Binding-site contacts:
Ligand atom N6 contacts residue VAL420 of chain 19.A at 4.0 Å.
Ligand atom C5 contacts residue SER632 of chain 19.A at 4.1 Å.
Ligand atom C1' contacts residue PRO631 of chain 19.A at 4.3 Å (hydrophobic).
Ligand atom O2P contacts residue ASP626 of chain 59.A at 4.2 Å.
Ligand atom N6 contacts residue GLY639 of chain 19.A at 3.6 Å (h-bond).
Ligand atom N9 contacts residue PRO421 of chain 19.A at 4.4 Å.
Ligand atom N3 contacts residue GLY639 of chain 19.A at 4.3 Å.
Ligand atom C8 contacts residue HIS630 of chain 19.A at 3.3 Å.
Ligand atom C8 contacts residue PRO421 of chain 19.A at 4.3 Å (hydrophobic).
Ligand atom C2' contacts residue HIS630 of chain 19.A at 3.2 Å.
Ligand atom N1 contacts residue PRO421 of chain 19.A at 4.3 Å.
Ligand atom N1 contacts residue PRO631 of chain 19.A at 3.5 Å (h-bond).
Ligand atom N1 contacts residue PHE638 of chain 19.A at 4.3 Å.
Ligand atom C2 contacts residue PRO421 of chain 19.A at 4.5 Å (hydrophobic).
Ligand atom C6 contacts residue PRO421 of chain 19.A at 4.1 Å (hydrophobic).
Ligand atom C6 contacts residue PRO631 of chain 19.A at 3.9 Å (hydrophobic).
Ligand atom C4 contacts residue PRO421 of chain 19.A at 4.3 Å (hydrophobic).
Ligand atom N7 contacts residue ASN609 of chain 19.A at 3.8 Å.
Ligand atom C3' contacts residue HIS630 of chain 19.A at 4.4 Å.
Ligand atom N1 contacts residue VAL420 of chain 19.A at 3.7 Å.
Ligand atom N1 contacts residue GLY639 of chain 19.A at 3.1 Å (h-bond).
Ligand atom N3 contacts residue PRO631 of chain 19.A at 3.6 Å.
Ligand atom C6 contacts residue VAL420 of chain 19.A at 4.0 Å (hydrophobic).
Ligand atom C2 contacts residue VAL420 of chain 19.A at 4.3 Å (hydrophobic).
Ligand atom C2 contacts residue GLY639 of chain 19.A at 3.1 Å.
Ligand atom O1P contacts residue LYS641 of chain 59.A at 4.0 Å.
Ligand atom C1' contacts residue HIS630 of chain 19.A at 4.0 Å.
Ligand atom C5 contacts residue PRO631 of chain 19.A at 4.2 Å (hydrophobic).
Ligand atom C6 contacts residue SER632 of chain 19.A at 3.9 Å.
Ligand atom N6 contacts residue PHE638 of chain 19.A at 3.9 Å.
Ligand atom N7 contacts residue HIS630 of chain 19.A at 4.1 Å.
Ligand atom N9 contacts residue HIS630 of chain 19.A at 4.2 Å.
Ligand atom N6 contacts residue GLY637 of chain 19.A at 3.7 Å.
Ligand atom C2 contacts residue PRO631 of chain 19.A at 3.3 Å (hydrophobic).
Ligand atom C4 contacts residue PRO631 of chain 19.A at 4.0 Å (hydrophobic).
Ligand atom C6 contacts residue GLY639 of chain 19.A at 3.8 Å.
Ligand atom N7 contacts residue PRO421 of chain 19.A at 4.2 Å.
Ligand atom N7 contacts residue SER632 of chain 19.A at 4.1 Å.
Ligand atom C5 contacts residue PRO421 of chain 19.A at 4.1 Å (hydrophobic).
Ligand atom N6 contacts residue SER632 of chain 19.A at 3.3 Å (h-bond).

This small molecule binds to this protein.
Small molecule (SMILES): Nc1ncnc2c1ncn2[C@H]1C[C@H](O)[C@@H](COP(=O)(O)O)O1

Sequence of chain 59.A:
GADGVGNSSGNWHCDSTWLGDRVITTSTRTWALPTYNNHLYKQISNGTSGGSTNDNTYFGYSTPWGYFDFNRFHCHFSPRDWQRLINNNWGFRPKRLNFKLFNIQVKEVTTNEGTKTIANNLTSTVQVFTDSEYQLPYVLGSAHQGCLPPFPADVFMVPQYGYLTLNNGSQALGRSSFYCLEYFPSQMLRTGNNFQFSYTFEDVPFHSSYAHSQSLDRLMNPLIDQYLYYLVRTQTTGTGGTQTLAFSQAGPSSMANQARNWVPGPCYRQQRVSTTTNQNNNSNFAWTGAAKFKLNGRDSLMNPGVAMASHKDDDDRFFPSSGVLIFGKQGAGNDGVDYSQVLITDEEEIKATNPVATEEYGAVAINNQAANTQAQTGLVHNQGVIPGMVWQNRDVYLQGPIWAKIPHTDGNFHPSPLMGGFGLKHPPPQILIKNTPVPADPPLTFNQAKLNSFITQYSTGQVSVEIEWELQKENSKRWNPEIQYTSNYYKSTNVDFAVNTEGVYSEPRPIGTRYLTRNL

Sequence of chain 19.A:
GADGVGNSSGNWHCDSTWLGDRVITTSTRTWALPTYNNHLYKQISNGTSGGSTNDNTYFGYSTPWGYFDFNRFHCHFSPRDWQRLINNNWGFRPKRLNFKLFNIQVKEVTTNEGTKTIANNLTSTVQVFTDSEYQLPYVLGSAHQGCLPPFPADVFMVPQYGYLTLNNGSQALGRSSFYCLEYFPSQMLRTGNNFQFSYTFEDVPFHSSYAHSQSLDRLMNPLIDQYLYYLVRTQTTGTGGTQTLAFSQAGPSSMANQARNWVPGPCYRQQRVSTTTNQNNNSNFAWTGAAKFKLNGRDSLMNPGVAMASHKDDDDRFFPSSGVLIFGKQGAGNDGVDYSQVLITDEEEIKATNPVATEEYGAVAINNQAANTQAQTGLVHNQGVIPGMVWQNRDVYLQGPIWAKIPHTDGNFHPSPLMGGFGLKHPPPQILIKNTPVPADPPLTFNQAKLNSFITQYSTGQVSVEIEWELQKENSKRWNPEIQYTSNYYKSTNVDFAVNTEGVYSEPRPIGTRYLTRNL